A small-molecule ligand and the protein it binds are described below.
Small molecule (SMILES): O=C(O)c1cc(S)ccc1[N+](=O)[O-]

Binding-site contacts:
Ligand atom C1 contacts residue TRP300 of chain 1.A at 4.1 Å (hydrophobic).
Ligand atom S5 contacts residue CYS252 of chain 1.A at 2.0 Å (h-bond).
Ligand atom C2 contacts residue TRP297 of chain 1.A at 4.4 Å (hydrophobic).
Ligand atom C5 contacts residue GLN254 of chain 1.A at 4.3 Å.
Ligand atom N7 contacts residue TRP297 of chain 1.A at 4.1 Å.
Ligand atom C3 contacts residue ARG266 of chain 1.A at 4.1 Å.
Ligand atom C6 contacts residue ARG287 of chain 1.A at 4.2 Å.
Ligand atom C4 contacts residue CYS252 of chain 1.A at 3.4 Å (hydrophobic).
Ligand atom C6 contacts residue TRP300 of chain 1.A at 3.5 Å (hydrophobic).
Ligand atom C6 contacts residue GLN254 of chain 1.A at 3.6 Å.
Ligand atom C4 contacts residue TRP297 of chain 1.A at 4.1 Å (hydrophobic).
Ligand atom C10 contacts residue TRP300 of chain 1.A at 4.3 Å (hydrophobic).
Ligand atom O9 contacts residue ARG287 of chain 1.A at 3.4 Å.
Ligand atom C5 contacts residue CYS252 of chain 1.A at 3.2 Å (hydrophobic).
Ligand atom C10 contacts residue ARG266 of chain 1.A at 3.5 Å.
Ligand atom N7 contacts residue ARG287 of chain 1.A at 4.1 Å.
Ligand atom C5 contacts residue TRP300 of chain 1.A at 3.6 Å (hydrophobic).
Ligand atom C5 contacts residue ARG266 of chain 1.A at 3.8 Å.
Ligand atom C3 contacts residue TRP297 of chain 1.A at 3.7 Å (hydrophobic).
Ligand atom C1 contacts residue ARG266 of chain 1.A at 3.7 Å.
Ligand atom S5 contacts residue VAL253 of chain 1.A at 4.2 Å.
Ligand atom C6 contacts residue CYS252 of chain 1.A at 4.4 Å (hydrophobic).
Ligand atom O9 contacts residue TRP297 of chain 1.A at 4.2 Å.
Ligand atom O11 contacts residue ARG287 of chain 1.A at 3.7 Å.
Ligand atom C2 contacts residue ARG266 of chain 1.A at 4.0 Å.
Ligand atom C4 contacts residue ARG266 of chain 1.A at 4.0 Å.
Ligand atom S5 contacts residue TRP300 of chain 1.A at 3.5 Å.
Ligand atom S5 contacts residue ARG266 of chain 1.A at 4.1 Å.
Ligand atom C1 contacts residue ARG287 of chain 1.A at 3.9 Å.
Ligand atom O8 contacts residue TRP297 of chain 1.A at 4.2 Å.
Ligand atom O12 contacts residue ARG266 of chain 1.A at 2.7 Å (salt-bridge).
Ligand atom C2 contacts residue ARG287 of chain 1.A at 3.8 Å.
Ligand atom C10 contacts residue ARG287 of chain 1.A at 4.4 Å.
Ligand atom S5 contacts residue GLN254 of chain 1.A at 4.1 Å.
Ligand atom C3 contacts residue ARG287 of chain 1.A at 3.7 Å.
Ligand atom C5 contacts residue ARG287 of chain 1.A at 4.3 Å.
Ligand atom C6 contacts residue ARG266 of chain 1.A at 3.6 Å.
Ligand atom C4 contacts residue ARG287 of chain 1.A at 3.9 Å.
Ligand atom O11 contacts residue TRP300 of chain 1.A at 3.8 Å.

Sequence of chain 1.A:
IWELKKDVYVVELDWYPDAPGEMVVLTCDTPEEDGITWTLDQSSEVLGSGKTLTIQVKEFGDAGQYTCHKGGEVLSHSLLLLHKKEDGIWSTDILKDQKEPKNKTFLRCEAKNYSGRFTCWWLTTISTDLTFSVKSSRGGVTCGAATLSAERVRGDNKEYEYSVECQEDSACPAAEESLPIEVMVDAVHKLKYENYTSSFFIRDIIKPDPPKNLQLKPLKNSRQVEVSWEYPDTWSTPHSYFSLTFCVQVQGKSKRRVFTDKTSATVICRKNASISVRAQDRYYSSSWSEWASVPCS